Sequence of chain 1.A:
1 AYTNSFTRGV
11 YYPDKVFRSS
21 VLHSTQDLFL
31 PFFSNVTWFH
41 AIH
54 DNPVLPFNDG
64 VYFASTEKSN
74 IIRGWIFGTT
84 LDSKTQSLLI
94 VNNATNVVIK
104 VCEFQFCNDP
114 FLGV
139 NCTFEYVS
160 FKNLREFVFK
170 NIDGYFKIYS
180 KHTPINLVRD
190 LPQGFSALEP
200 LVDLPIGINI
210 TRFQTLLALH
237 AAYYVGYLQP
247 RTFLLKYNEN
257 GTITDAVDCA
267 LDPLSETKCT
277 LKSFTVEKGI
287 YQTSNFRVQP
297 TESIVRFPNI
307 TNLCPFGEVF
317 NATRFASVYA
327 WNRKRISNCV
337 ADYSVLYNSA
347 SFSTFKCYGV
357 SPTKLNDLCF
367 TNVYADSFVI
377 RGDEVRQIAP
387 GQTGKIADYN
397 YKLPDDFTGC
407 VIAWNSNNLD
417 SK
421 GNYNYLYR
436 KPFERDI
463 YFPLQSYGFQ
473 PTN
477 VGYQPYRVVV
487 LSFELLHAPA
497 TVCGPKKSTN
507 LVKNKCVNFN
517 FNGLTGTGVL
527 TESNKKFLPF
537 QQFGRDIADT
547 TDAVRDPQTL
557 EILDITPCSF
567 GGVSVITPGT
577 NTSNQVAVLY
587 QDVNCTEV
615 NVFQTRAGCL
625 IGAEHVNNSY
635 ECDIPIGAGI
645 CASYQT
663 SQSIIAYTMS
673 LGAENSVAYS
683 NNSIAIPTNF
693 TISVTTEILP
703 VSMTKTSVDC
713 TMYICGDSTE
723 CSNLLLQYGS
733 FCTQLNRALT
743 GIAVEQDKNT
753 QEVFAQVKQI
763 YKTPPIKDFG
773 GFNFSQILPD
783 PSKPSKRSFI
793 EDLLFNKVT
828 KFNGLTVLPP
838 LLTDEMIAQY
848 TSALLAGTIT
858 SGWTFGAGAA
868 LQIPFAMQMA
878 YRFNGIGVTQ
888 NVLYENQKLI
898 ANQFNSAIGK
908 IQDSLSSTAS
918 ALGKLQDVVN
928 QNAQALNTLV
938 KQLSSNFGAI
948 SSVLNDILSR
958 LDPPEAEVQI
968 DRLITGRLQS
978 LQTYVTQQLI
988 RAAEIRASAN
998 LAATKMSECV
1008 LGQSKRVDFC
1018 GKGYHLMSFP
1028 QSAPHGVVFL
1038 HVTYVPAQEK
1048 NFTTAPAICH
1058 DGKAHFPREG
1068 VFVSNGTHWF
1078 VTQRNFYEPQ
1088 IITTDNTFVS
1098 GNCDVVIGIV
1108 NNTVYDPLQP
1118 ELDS

This protein binds this small molecule.
Small molecule (SMILES): CC(=O)N[C@H]1[C@H](O[C@H]2[C@H](O)[C@@H](NC(C)=O)CO[C@@H]2CO)O[C@H](CO)[C@@H](O)[C@@H]1O

Binding-site contacts:
Ligand atom O3 contacts residue ASN1108 of chain 1.A at 4.3 Å.
Ligand atom C8 contacts residue ASN1108 of chain 1.A at 3.9 Å.
Ligand atom C1 contacts residue ASN1108 of chain 1.A at 0.9 Å.
Ligand atom C5 contacts residue ASN1108 of chain 1.A at 3.3 Å.
Ligand atom N2 contacts residue ASN1108 of chain 1.A at 2.4 Å (h-bond).
Ligand atom C7 contacts residue ASN1108 of chain 1.A at 3.2 Å.
Ligand atom O5 contacts residue ASN1108 of chain 1.A at 2.3 Å (h-bond).
Ligand atom C2 contacts residue ASN1108 of chain 1.A at 2.0 Å.
Ligand atom C4 contacts residue ASN1108 of chain 1.A at 3.8 Å.
Ligand atom O7 contacts residue ASN1108 of chain 1.A at 3.6 Å.
Ligand atom C3 contacts residue ASN1108 of chain 1.A at 3.1 Å.